Sequence of chain 1.A:
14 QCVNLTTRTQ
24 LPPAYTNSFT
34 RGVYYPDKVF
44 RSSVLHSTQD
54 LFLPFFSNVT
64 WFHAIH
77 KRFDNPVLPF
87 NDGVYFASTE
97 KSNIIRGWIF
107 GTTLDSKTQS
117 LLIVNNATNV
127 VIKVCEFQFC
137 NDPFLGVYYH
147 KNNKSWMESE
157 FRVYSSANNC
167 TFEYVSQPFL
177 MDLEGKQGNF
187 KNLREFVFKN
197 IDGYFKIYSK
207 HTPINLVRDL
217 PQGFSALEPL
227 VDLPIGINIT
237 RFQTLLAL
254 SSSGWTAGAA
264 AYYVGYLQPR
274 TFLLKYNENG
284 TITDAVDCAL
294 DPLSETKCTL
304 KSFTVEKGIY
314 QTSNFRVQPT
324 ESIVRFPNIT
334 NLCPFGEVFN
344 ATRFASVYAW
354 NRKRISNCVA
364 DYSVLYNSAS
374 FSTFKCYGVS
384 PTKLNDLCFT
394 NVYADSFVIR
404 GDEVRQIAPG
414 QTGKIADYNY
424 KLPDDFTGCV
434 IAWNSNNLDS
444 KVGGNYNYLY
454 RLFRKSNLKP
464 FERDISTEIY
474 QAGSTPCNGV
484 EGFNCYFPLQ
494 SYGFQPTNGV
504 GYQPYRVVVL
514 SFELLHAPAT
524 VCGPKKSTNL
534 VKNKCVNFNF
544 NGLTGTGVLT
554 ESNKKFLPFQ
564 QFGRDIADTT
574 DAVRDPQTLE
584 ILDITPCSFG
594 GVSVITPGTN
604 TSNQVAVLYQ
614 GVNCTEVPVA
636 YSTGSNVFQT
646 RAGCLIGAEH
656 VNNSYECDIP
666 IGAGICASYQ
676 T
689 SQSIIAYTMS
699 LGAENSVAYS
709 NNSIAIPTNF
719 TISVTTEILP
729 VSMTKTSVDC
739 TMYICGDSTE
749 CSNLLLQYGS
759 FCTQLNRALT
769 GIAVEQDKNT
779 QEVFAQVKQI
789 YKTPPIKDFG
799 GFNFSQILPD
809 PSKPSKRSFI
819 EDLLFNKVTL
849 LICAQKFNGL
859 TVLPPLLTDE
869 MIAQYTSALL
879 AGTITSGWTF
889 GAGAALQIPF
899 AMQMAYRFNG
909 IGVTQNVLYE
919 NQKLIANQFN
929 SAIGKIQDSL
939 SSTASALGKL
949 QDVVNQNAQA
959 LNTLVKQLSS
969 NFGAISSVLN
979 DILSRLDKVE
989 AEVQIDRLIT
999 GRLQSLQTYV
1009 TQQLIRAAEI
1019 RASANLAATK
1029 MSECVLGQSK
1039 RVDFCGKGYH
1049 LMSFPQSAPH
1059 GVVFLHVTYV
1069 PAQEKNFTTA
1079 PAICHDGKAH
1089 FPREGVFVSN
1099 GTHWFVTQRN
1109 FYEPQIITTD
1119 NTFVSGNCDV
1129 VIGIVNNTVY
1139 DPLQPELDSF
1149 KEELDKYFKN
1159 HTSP

This small molecule binds to this protein.
Small molecule (SMILES): CC(=O)N[C@H]1[C@H](O[C@H]2[C@H](O)[C@@H](NC(C)=O)CO[C@@H]2CO)O[C@H](CO)[C@@H](O)[C@@H]1O

Binding-site contacts:
Ligand atom C5 contacts residue ASN616 of chain 1.A at 3.7 Å.
Ligand atom C7 contacts residue GLN644 of chain 1.A at 3.5 Å.
Ligand atom O5 contacts residue ASN616 of chain 1.A at 2.4 Å (h-bond).
Ligand atom C8 contacts residue GLN644 of chain 1.A at 3.9 Å.
Ligand atom C3 contacts residue ASN616 of chain 1.A at 3.8 Å.
Ligand atom C2 contacts residue ASN616 of chain 1.A at 2.5 Å.
Ligand atom O7 contacts residue ASN616 of chain 1.A at 2.9 Å (h-bond).
Ligand atom O7 contacts residue GLN644 of chain 1.A at 3.1 Å (h-bond).
Ligand atom C4 contacts residue ASN616 of chain 1.A at 4.2 Å.
Ligand atom N2 contacts residue GLN644 of chain 1.A at 3.7 Å.
Ligand atom C7 contacts residue ASN616 of chain 1.A at 3.3 Å.
Ligand atom O6 contacts residue THR618 of chain 1.A at 4.4 Å.
Ligand atom O5 contacts residue THR618 of chain 1.A at 4.4 Å.
Ligand atom C1 contacts residue ASN616 of chain 1.A at 1.4 Å.
Ligand atom N2 contacts residue ASN616 of chain 1.A at 2.9 Å (h-bond).